A protein and the small-molecule ligand that binds it are described below.
Small molecule (SMILES): O=C1CC[C@H](N2C(=O)c3ccccc3C2=O)C(=O)N1

Binding-site contacts:
Ligand atom C02 contacts residue TRP80 of chain 1.C at 3.4 Å (hydrophobic).
Ligand atom O18 contacts residue PHE57 of chain 1.C at 3.8 Å.
Ligand atom C06 contacts residue TYR102 of chain 1.C at 3.4 Å (hydrophobic).
Ligand atom O01 contacts residue ASN51 of chain 1.C at 3.9 Å.
Ligand atom C04 contacts residue PHE78 of chain 1.C at 3.6 Å (hydrophobic).
Ligand atom O18 contacts residue TRP80 of chain 1.C at 4.0 Å.
Ligand atom O01 contacts residue PRO52 of chain 1.C at 3.5 Å.
Ligand atom C04 contacts residue TYR102 of chain 1.C at 3.3 Å (hydrophobic).
Ligand atom C07 contacts residue TRP100 of chain 1.C at 3.3 Å (hydrophobic).
Ligand atom O05 contacts residue TRP86 of chain 1.C at 3.7 Å.
Ligand atom N03 contacts residue PHE78 of chain 1.C at 2.8 Å (h-bond).
Ligand atom O01 contacts residue PHE78 of chain 1.C at 3.5 Å (h-bond).
Ligand atom O01 contacts residue TRP80 of chain 1.C at 3.2 Å.
Ligand atom C4 contacts residue PRO52 of chain 1.C at 4.1 Å (hydrophobic).
Ligand atom O18 contacts residue ASN51 of chain 1.C at 3.3 Å.
Ligand atom C14 contacts residue ASN51 of chain 1.C at 4.0 Å.
Ligand atom C04 contacts residue SER79 of chain 1.C at 4.0 Å.
Ligand atom O05 contacts residue TYR102 of chain 1.C at 2.7 Å (h-bond).
Ligand atom C02 contacts residue PHE78 of chain 1.C at 3.5 Å (hydrophobic).
Ligand atom N09 contacts residue PRO52 of chain 1.C at 4.1 Å.
Ligand atom C07 contacts residue TRP86 of chain 1.C at 3.8 Å (hydrophobic).
Ligand atom O18 contacts residue TRP100 of chain 1.C at 3.7 Å.
Ligand atom O05 contacts residue TRP80 of chain 1.C at 3.0 Å (h-bond).
Ligand atom C04 contacts residue TRP80 of chain 1.C at 3.5 Å (hydrophobic).
Ligand atom C08 contacts residue TRP100 of chain 1.C at 3.7 Å (hydrophobic).
Ligand atom C14 contacts residue PRO52 of chain 1.C at 3.7 Å (hydrophobic).
Ligand atom O05 contacts residue PHE78 of chain 1.C at 3.7 Å.
Ligand atom C06 contacts residue TRP80 of chain 1.C at 4.0 Å (hydrophobic).
Ligand atom N03 contacts residue TRP80 of chain 1.C at 3.5 Å.
Ligand atom C3 contacts residue ASN51 of chain 1.C at 3.6 Å.
Ligand atom C06 contacts residue TRP86 of chain 1.C at 3.9 Å (hydrophobic).
Ligand atom C13 contacts residue PRO52 of chain 1.C at 3.8 Å (hydrophobic).
Ligand atom C19 contacts residue ASN51 of chain 1.C at 4.0 Å.
Ligand atom C08 contacts residue TRP80 of chain 1.C at 3.8 Å (hydrophobic).
Ligand atom C06 contacts residue TRP100 of chain 1.C at 3.4 Å (hydrophobic).
Ligand atom N03 contacts residue SER79 of chain 1.C at 4.1 Å.
Ligand atom C3 contacts residue PRO52 of chain 1.C at 3.9 Å (hydrophobic).
Ligand atom O16 contacts residue TRP86 of chain 1.C at 3.5 Å.
Ligand atom O05 contacts residue SER79 of chain 1.C at 3.3 Å.
Ligand atom C04 contacts residue TRP86 of chain 1.C at 3.9 Å (hydrophobic).

Sequence of chain 1.C:
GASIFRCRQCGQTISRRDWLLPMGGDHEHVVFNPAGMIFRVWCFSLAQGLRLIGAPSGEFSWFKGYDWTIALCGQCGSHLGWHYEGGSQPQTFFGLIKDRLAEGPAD